Binding-site contacts:
Ligand atom C5 contacts residue ASN11 of chain 1.A at 3.6 Å.
Ligand atom C1 contacts residue ASN11 of chain 1.A at 1.4 Å.
Ligand atom O6 contacts residue SER39 of chain 1.A at 4.3 Å.
Ligand atom O6 contacts residue ASN38 of chain 1.A at 3.6 Å (h-bond).
Ligand atom C7 contacts residue GLY7 of chain 1.A at 4.1 Å.
Ligand atom C7 contacts residue PHE10 of chain 1.A at 4.5 Å (hydrophobic).
Ligand atom O7 contacts residue GLY7 of chain 1.A at 3.5 Å.
Ligand atom C5 contacts residue VAL35 of chain 1.A at 4.4 Å (hydrophobic).
Ligand atom C8 contacts residue LEU36 of chain 1.A at 4.1 Å (hydrophobic).
Ligand atom C4 contacts residue ASN11 of chain 1.A at 4.2 Å.
Ligand atom O4 contacts residue ASN38 of chain 1.A at 4.0 Å.
Ligand atom O6 contacts residue VAL35 of chain 1.A at 4.4 Å.
Ligand atom C6 contacts residue VAL35 of chain 1.A at 3.4 Å (hydrophobic).
Ligand atom C8 contacts residue PHE10 of chain 1.A at 3.7 Å (hydrophobic).
Ligand atom N2 contacts residue ASN11 of chain 1.A at 3.0 Å (h-bond).
Ligand atom O6 contacts residue SER39 of chain 1.A at 3.9 Å.
Ligand atom C6 contacts residue ASN38 of chain 1.A at 3.6 Å.
Ligand atom C8 contacts residue GLY7 of chain 1.A at 4.2 Å.
Ligand atom C8 contacts residue PHE6 of chain 1.A at 3.8 Å (hydrophobic).
Ligand atom C2 contacts residue ASN11 of chain 1.A at 2.5 Å.
Ligand atom O7 contacts residue ASN11 of chain 1.A at 3.8 Å.
Ligand atom C3 contacts residue ASN11 of chain 1.A at 3.8 Å.
Ligand atom C7 contacts residue ASN11 of chain 1.A at 3.7 Å.
Ligand atom O5 contacts residue ASN11 of chain 1.A at 2.3 Å (h-bond).

The protein below binds the small molecule below.
Small molecule (SMILES): CC(=O)N[C@H]1[C@H](O[C@H]2[C@H](O)[C@@H](NC(C)=O)CO[C@@H]2CO[C@@H]2O[C@@H](C)[C@@H](O)[C@@H](O)[C@@H]2O)O[C@H](CO)[C@@H](O[C@@H]2O[C@H](CO[C@H]3O[C@H](CO)[C@@H](O)[C@H](O)[C@@H]3O)[C@@H](O)[C@H](O[C@H]3O[C@H](CO)[C@@H](O)[C@H](O)[C@@H]3O)[C@@H]2O)[C@@H]1O

Sequence of chain 1.A:
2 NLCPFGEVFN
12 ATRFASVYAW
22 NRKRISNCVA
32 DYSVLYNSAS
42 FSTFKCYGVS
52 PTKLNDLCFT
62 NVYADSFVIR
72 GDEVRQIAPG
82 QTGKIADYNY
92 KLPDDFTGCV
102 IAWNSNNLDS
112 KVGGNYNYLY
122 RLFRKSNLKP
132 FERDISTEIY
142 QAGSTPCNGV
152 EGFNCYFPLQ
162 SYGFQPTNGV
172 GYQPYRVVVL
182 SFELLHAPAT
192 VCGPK